This small molecule binds to this protein.
Small molecule (SMILES): CCOc1noc2cc(OCCC3CCN(c4ccc(C)nn4)CC3)ccc12

Sequence of chain 55.A:
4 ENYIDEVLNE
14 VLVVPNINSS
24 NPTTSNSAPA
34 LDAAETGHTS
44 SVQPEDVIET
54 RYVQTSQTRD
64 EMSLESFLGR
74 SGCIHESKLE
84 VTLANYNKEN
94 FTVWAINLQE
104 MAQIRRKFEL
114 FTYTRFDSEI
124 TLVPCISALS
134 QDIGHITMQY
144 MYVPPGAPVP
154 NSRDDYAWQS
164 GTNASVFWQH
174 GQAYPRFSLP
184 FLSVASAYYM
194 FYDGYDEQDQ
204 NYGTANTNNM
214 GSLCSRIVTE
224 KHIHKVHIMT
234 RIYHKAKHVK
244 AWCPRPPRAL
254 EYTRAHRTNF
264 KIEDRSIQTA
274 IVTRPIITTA

Binding-site contacts:
Ligand atom C09 contacts residue TYR191 of chain 55.A at 3.6 Å (hydrophobic).
Ligand atom C18 contacts residue ILE99 of chain 55.A at 3.8 Å (hydrophobic).
Ligand atom N08 contacts residue LEU101 of chain 55.A at 3.8 Å.
Ligand atom C09 contacts residue LEU101 of chain 55.A at 3.8 Å (hydrophobic).
Ligand atom C17 contacts residue LEU182 of chain 55.A at 3.7 Å (hydrophobic).
Ligand atom C22 contacts residue ILE99 of chain 55.A at 3.9 Å (hydrophobic).
Ligand atom C01 contacts residue TYR192 of chain 55.A at 2.9 Å (hydrophobic).
Ligand atom C18 contacts residue LEU182 of chain 55.A at 3.2 Å (hydrophobic).
Ligand atom C28 contacts residue TYR143 of chain 55.A at 3.4 Å (hydrophobic).
Ligand atom C14 contacts residue SER121 of chain 55.A at 3.5 Å.
Ligand atom O26 contacts residue PHE180 of chain 55.A at 3.7 Å.
Ligand atom C15 contacts residue LEU182 of chain 55.A at 3.7 Å (hydrophobic).
Ligand atom C04 contacts residue MET213 of chain 55.A at 3.9 Å (hydrophobic).
Ligand atom N07 contacts residue LEU101 of chain 55.A at 3.7 Å.
Ligand atom C28 contacts residue ALA167 of chain 55.A at 3.1 Å (hydrophobic).
Ligand atom C10 contacts residue TYR191 of chain 55.A at 3.7 Å (hydrophobic).
Ligand atom C28 contacts residue MET144 of chain 55.A at 3.8 Å (hydrophobic).
Ligand atom N24 contacts residue LEU216 of chain 55.A at 3.5 Å.
Ligand atom C15 contacts residue ILE123 of chain 55.A at 3.6 Å (hydrophobic).
Ligand atom C14 contacts residue HIS237 of chain 55.A at 3.5 Å.
Ligand atom C13 contacts residue MET213 of chain 55.A at 3.4 Å (hydrophobic).
Ligand atom C19 contacts residue LEU182 of chain 55.A at 3.6 Å (hydrophobic).
Ligand atom C04 contacts residue ASN211 of chain 55.A at 3.4 Å.
Ligand atom C27 contacts residue PHE180 of chain 55.A at 3.2 Å (hydrophobic).
Ligand atom C12 contacts residue ILE99 of chain 55.A at 3.7 Å (hydrophobic).
Ligand atom C21 contacts residue ILE123 of chain 55.A at 3.8 Å (hydrophobic).
Ligand atom C25 contacts residue PHE180 of chain 55.A at 3.5 Å (hydrophobic).
Ligand atom C19 contacts residue TYR145 of chain 55.A at 3.2 Å (hydrophobic).
Ligand atom O16 contacts residue ILE99 of chain 55.A at 3.6 Å.
Ligand atom C01 contacts residue THR207 of chain 55.A at 2.9 Å.
Ligand atom O26 contacts residue TYR145 of chain 55.A at 3.2 Å.
Ligand atom O23 contacts residue LEU216 of chain 55.A at 3.7 Å.
Ligand atom C28 contacts residue TYR145 of chain 55.A at 3.3 Å (hydrophobic).
Ligand atom C03 contacts residue ASN211 of chain 55.A at 3.1 Å.
Ligand atom N24 contacts residue PHE180 of chain 55.A at 3.6 Å.
Ligand atom C18 contacts residue TYR145 of chain 55.A at 3.8 Å (hydrophobic).
Ligand atom C22 contacts residue ILE123 of chain 55.A at 3.6 Å (hydrophobic).
Ligand atom C05 contacts residue LEU101 of chain 55.A at 3.9 Å (hydrophobic).
Ligand atom N06 contacts residue LEU101 of chain 55.A at 3.2 Å.
Ligand atom C17 contacts residue ILE99 of chain 55.A at 3.8 Å (hydrophobic).